The small molecule below binds the protein below.
Small molecule (SMILES): OC[C@H]1O[C@H](O)[C@H](O)[C@@H](O)[C@@H]1O

Sequence of chain 1.F:
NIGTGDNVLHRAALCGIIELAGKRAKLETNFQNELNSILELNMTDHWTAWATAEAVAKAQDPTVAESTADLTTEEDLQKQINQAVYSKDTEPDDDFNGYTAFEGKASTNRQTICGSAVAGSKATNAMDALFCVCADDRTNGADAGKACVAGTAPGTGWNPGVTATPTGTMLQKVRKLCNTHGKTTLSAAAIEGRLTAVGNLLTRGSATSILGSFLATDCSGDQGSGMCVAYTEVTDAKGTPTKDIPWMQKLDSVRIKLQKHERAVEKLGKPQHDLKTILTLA

Binding-site contacts:
Ligand atom O2 contacts residue THR316 of chain 1.F at 3.9 Å.
Ligand atom O4 contacts residue ASP321 of chain 1.F at 3.5 Å (salt-bridge).
Ligand atom C1 contacts residue THR316 of chain 1.F at 3.3 Å.
Ligand atom O5 contacts residue SER324 of chain 1.F at 2.2 Å (h-bond).
Ligand atom C1 contacts residue ASP317 of chain 1.F at 3.5 Å.
Ligand atom O2 contacts residue SER319 of chain 1.F at 2.9 Å (h-bond).
Ligand atom C6 contacts residue ALA315 of chain 1.F at 4.1 Å (hydrophobic).
Ligand atom C1 contacts residue ALA315 of chain 1.F at 4.2 Å (hydrophobic).
Ligand atom C4 contacts residue SER324 of chain 1.F at 3.4 Å.
Ligand atom O5 contacts residue ALA315 of chain 1.F at 3.3 Å.
Ligand atom C2 contacts residue ASP317 of chain 1.F at 3.6 Å.
Ligand atom O5 contacts residue THR316 of chain 1.F at 3.7 Å.
Ligand atom C3 contacts residue SER324 of chain 1.F at 2.9 Å.
Ligand atom O2 contacts residue ASP321 of chain 1.F at 4.5 Å.
Ligand atom C2 contacts residue SER324 of chain 1.F at 2.4 Å.
Ligand atom O6 contacts residue ALA315 of chain 1.F at 4.1 Å.
Ligand atom O2 contacts residue ASP317 of chain 1.F at 2.8 Å (salt-bridge).
Ligand atom C6 contacts residue SER324 of chain 1.F at 4.0 Å.
Ligand atom O5 contacts residue GLY323 of chain 1.F at 4.1 Å.
Ligand atom C5 contacts residue GLY323 of chain 1.F at 4.1 Å.
Ligand atom C3 contacts residue ASP321 of chain 1.F at 3.9 Å.
Ligand atom C6 contacts residue GLY323 of chain 1.F at 4.3 Å.
Ligand atom C1 contacts residue SER319 of chain 1.F at 4.2 Å.
Ligand atom C5 contacts residue SER324 of chain 1.F at 2.7 Å.
Ligand atom C4 contacts residue ASP321 of chain 1.F at 4.0 Å.
Ligand atom O6 contacts residue THR316 of chain 1.F at 4.4 Å.
Ligand atom C5 contacts residue ASP321 of chain 1.F at 3.9 Å.
Ligand atom O2 contacts residue GLN210 of chain 1.F at 3.7 Å.
Ligand atom O2 contacts residue SER324 of chain 1.F at 2.9 Å (h-bond).
Ligand atom O4 contacts residue SER324 of chain 1.F at 4.3 Å.
Ligand atom C2 contacts residue THR316 of chain 1.F at 3.5 Å.
Ligand atom C5 contacts residue ALA315 of chain 1.F at 4.2 Å (hydrophobic).
Ligand atom C2 contacts residue SER319 of chain 1.F at 4.1 Å.
Ligand atom O3 contacts residue SER324 of chain 1.F at 4.3 Å.
Ligand atom C1 contacts residue SER324 of chain 1.F at 1.4 Å.